This small molecule binds to this protein.
Small molecule (SMILES): CC(=O)N[C@H]1[C@H](O[C@H]2[C@H](O)[C@@H](NC(C)=O)CO[C@@H]2CO[C@@H]2O[C@@H](C)[C@@H](O)[C@@H](O)[C@@H]2O)O[C@H](CO)[C@@H](O)[C@@H]1O

Sequence of chain 1.A:
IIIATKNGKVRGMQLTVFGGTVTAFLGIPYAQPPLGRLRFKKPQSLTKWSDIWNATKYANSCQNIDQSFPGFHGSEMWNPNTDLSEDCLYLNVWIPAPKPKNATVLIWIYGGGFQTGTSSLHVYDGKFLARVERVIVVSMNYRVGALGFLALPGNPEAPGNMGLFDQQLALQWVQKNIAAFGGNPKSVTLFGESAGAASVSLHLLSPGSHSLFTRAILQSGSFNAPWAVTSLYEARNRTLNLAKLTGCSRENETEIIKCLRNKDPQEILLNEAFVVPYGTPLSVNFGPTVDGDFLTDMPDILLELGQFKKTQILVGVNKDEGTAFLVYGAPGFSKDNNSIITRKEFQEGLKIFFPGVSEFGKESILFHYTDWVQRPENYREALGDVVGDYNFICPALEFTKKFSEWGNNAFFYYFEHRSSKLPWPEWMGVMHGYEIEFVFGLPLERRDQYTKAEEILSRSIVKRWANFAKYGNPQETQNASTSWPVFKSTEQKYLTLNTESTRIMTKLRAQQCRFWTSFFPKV

Binding-site contacts:
Ligand atom O5 contacts residue SER338 of chain 1.A at 3.5 Å.
Ligand atom C5 contacts residue SER338 of chain 1.A at 4.1 Å.
Ligand atom C6 contacts residue PHE337 of chain 1.A at 4.3 Å (hydrophobic).
Ligand atom C1 contacts residue SER338 of chain 1.A at 3.9 Å.
Ligand atom O7 contacts residue ASN342 of chain 1.A at 3.3 Å (h-bond).
Ligand atom O7 contacts residue PRO335 of chain 1.A at 3.9 Å.
Ligand atom O5 contacts residue SER338 of chain 1.A at 4.4 Å.
Ligand atom C4 contacts residue ASN341 of chain 1.A at 4.2 Å.
Ligand atom C7 contacts residue GLY336 of chain 1.A at 4.0 Å.
Ligand atom C1 contacts residue GLY336 of chain 1.A at 4.3 Å.
Ligand atom N2 contacts residue GLY336 of chain 1.A at 4.5 Å.
Ligand atom C1 contacts residue ASN341 of chain 1.A at 1.4 Å.
Ligand atom O7 contacts residue GLY336 of chain 1.A at 3.0 Å (h-bond).
Ligand atom C5 contacts residue PHE337 of chain 1.A at 4.4 Å (hydrophobic).
Ligand atom C5 contacts residue ASN341 of chain 1.A at 3.6 Å.
Ligand atom C3 contacts residue ASN341 of chain 1.A at 3.8 Å.
Ligand atom O7 contacts residue SER343 of chain 1.A at 4.5 Å.
Ligand atom C7 contacts residue ASN341 of chain 1.A at 3.3 Å.
Ligand atom O5 contacts residue ASN341 of chain 1.A at 2.3 Å (h-bond).
Ligand atom O7 contacts residue ASN341 of chain 1.A at 3.2 Å (h-bond).
Ligand atom O4 contacts residue GLY336 of chain 1.A at 4.3 Å.
Ligand atom C7 contacts residue ASN342 of chain 1.A at 4.3 Å.
Ligand atom O7 contacts residue PHE337 of chain 1.A at 4.1 Å.
Ligand atom N2 contacts residue ASN341 of chain 1.A at 2.9 Å (h-bond).
Ligand atom C2 contacts residue ASN341 of chain 1.A at 2.5 Å.
Ligand atom C3 contacts residue GLY336 of chain 1.A at 4.3 Å.
Ligand atom C6 contacts residue SER338 of chain 1.A at 4.1 Å.